The protein below binds the small molecule below.
Small molecule (SMILES): CC(=O)N[C@H]1[C@H](O[C@H]2[C@H](O)[C@@H](NC(C)=O)CO[C@@H]2CO)O[C@H](CO)[C@@H](O)[C@@H]1O

Sequence of chain 1.C:
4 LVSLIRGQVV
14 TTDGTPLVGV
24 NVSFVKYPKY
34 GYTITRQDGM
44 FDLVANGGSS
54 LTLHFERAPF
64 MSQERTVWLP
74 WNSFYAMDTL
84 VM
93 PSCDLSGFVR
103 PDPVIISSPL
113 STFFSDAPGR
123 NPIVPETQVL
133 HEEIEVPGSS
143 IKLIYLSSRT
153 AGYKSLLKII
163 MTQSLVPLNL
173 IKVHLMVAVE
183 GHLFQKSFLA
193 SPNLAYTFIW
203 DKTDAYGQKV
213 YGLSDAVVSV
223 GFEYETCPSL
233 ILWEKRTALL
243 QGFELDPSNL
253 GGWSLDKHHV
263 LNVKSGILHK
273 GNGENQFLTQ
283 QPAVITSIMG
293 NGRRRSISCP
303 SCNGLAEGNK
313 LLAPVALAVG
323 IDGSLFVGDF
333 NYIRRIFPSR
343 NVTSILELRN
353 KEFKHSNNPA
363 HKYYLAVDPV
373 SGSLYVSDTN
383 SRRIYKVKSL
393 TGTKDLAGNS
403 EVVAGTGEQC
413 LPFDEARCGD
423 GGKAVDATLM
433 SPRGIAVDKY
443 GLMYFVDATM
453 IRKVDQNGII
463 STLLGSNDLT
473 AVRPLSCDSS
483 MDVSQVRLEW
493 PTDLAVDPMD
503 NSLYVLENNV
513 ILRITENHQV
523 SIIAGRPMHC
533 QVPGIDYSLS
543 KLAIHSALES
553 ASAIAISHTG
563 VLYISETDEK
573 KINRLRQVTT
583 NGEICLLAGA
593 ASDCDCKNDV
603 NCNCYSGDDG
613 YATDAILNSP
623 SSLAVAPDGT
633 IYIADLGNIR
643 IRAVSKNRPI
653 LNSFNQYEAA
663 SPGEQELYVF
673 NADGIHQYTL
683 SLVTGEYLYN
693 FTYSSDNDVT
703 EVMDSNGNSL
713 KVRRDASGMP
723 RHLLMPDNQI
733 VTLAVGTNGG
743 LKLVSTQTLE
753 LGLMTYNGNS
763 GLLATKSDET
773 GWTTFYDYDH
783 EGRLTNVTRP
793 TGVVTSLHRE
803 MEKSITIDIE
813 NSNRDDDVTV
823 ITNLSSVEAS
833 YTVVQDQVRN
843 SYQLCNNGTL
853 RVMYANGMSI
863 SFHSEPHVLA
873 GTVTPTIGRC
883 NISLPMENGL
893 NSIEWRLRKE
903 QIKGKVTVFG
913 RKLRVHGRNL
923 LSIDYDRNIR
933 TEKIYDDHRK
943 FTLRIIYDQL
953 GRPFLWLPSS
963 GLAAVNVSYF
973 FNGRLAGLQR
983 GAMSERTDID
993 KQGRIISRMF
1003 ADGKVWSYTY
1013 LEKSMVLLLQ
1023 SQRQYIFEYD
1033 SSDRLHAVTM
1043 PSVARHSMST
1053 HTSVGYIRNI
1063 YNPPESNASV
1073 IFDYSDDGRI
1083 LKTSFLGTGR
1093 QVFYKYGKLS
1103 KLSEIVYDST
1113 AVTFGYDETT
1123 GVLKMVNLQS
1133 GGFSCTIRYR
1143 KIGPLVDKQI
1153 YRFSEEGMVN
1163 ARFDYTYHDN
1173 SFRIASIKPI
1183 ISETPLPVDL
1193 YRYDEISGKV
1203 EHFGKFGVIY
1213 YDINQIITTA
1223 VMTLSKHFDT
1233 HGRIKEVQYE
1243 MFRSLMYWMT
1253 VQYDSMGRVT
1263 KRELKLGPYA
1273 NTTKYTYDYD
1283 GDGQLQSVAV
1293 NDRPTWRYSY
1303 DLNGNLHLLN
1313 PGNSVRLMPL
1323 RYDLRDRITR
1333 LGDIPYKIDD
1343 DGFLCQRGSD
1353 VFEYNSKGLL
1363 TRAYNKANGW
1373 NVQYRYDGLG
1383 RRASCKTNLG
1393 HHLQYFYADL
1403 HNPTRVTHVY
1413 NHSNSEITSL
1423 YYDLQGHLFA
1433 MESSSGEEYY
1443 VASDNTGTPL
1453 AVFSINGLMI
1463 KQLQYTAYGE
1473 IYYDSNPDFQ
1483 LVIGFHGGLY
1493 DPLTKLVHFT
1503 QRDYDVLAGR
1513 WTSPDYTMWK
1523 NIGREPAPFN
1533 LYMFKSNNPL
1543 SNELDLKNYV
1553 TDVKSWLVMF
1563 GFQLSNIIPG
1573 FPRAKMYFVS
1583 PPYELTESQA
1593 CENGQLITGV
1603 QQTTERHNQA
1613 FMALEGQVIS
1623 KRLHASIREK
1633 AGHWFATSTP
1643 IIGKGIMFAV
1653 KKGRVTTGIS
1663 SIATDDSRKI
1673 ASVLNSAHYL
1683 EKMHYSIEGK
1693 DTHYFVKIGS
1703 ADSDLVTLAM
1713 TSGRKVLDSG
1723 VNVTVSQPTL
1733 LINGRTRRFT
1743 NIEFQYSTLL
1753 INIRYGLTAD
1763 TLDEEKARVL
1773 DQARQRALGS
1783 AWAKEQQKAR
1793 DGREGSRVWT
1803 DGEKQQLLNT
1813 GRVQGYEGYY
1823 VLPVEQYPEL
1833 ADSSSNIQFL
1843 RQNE

Binding-site contacts:
Ligand atom C5 contacts residue TYR680 of chain 1.C at 4.4 Å (hydrophobic).
Ligand atom C4 contacts residue ASN692 of chain 1.C at 4.2 Å.
Ligand atom O6 contacts residue TYR680 of chain 1.C at 3.4 Å (h-bond).
Ligand atom C8 contacts residue TYR689 of chain 1.C at 3.5 Å (hydrophobic).
Ligand atom C7 contacts residue ASN692 of chain 1.C at 3.6 Å.
Ligand atom C8 contacts residue MET705 of chain 1.C at 3.9 Å (hydrophobic).
Ligand atom O5 contacts residue ASN692 of chain 1.C at 2.3 Å (h-bond).
Ligand atom C6 contacts residue TYR680 of chain 1.C at 4.1 Å (hydrophobic).
Ligand atom N2 contacts residue ASN692 of chain 1.C at 2.9 Å (h-bond).
Ligand atom C1 contacts residue TYR689 of chain 1.C at 4.2 Å (hydrophobic).
Ligand atom C7 contacts residue MET705 of chain 1.C at 3.9 Å (hydrophobic).
Ligand atom C6 contacts residue TYR689 of chain 1.C at 3.9 Å (hydrophobic).
Ligand atom C5 contacts residue ASN692 of chain 1.C at 3.6 Å.
Ligand atom O7 contacts residue MET705 of chain 1.C at 3.5 Å.
Ligand atom O5 contacts residue TYR689 of chain 1.C at 4.2 Å.
Ligand atom C1 contacts residue ASN692 of chain 1.C at 1.4 Å.
Ligand atom C7 contacts residue ASP706 of chain 1.C at 4.5 Å.
Ligand atom O7 contacts residue ASN692 of chain 1.C at 3.6 Å (h-bond).
Ligand atom C7 contacts residue TYR689 of chain 1.C at 3.9 Å (hydrophobic).
Ligand atom O7 contacts residue TYR689 of chain 1.C at 3.4 Å.
Ligand atom C1 contacts residue TYR680 of chain 1.C at 4.2 Å (hydrophobic).
Ligand atom C8 contacts residue ASP706 of chain 1.C at 3.6 Å.
Ligand atom C8 contacts residue SER707 of chain 1.C at 4.3 Å.
Ligand atom C2 contacts residue ASN692 of chain 1.C at 2.4 Å.
Ligand atom O5 contacts residue TYR680 of chain 1.C at 3.5 Å.
Ligand atom C3 contacts residue ASN692 of chain 1.C at 3.8 Å.
Ligand atom C5 contacts residue TYR689 of chain 1.C at 3.9 Å (hydrophobic).